Binding-site contacts:
Ligand atom C6 contacts residue SER803 of chain 1.C at 4.2 Å.
Ligand atom C3 contacts residue ASN801 of chain 1.C at 3.8 Å.
Ligand atom O5 contacts residue SER803 of chain 1.C at 3.4 Å (h-bond).
Ligand atom O7 contacts residue ASN801 of chain 1.C at 3.1 Å (h-bond).
Ligand atom N2 contacts residue ASN801 of chain 1.C at 2.9 Å (h-bond).
Ligand atom C5 contacts residue SER803 of chain 1.C at 3.4 Å.
Ligand atom C7 contacts residue ASN801 of chain 1.C at 3.2 Å.
Ligand atom O6 contacts residue GLN804 of chain 1.C at 2.7 Å (h-bond).
Ligand atom C6 contacts residue GLN804 of chain 1.C at 4.0 Å.
Ligand atom O5 contacts residue ASN801 of chain 1.C at 2.4 Å (h-bond).
Ligand atom C1 contacts residue ASN801 of chain 1.C at 1.4 Å.
Ligand atom O6 contacts residue SER803 of chain 1.C at 4.0 Å.
Ligand atom C5 contacts residue ASN801 of chain 1.C at 3.7 Å.
Ligand atom C8 contacts residue ASN801 of chain 1.C at 4.4 Å.
Ligand atom C1 contacts residue SER803 of chain 1.C at 3.3 Å.
Ligand atom C4 contacts residue ASN801 of chain 1.C at 4.2 Å.
Ligand atom C2 contacts residue ASN801 of chain 1.C at 2.5 Å.

Sequence of chain 1.C:
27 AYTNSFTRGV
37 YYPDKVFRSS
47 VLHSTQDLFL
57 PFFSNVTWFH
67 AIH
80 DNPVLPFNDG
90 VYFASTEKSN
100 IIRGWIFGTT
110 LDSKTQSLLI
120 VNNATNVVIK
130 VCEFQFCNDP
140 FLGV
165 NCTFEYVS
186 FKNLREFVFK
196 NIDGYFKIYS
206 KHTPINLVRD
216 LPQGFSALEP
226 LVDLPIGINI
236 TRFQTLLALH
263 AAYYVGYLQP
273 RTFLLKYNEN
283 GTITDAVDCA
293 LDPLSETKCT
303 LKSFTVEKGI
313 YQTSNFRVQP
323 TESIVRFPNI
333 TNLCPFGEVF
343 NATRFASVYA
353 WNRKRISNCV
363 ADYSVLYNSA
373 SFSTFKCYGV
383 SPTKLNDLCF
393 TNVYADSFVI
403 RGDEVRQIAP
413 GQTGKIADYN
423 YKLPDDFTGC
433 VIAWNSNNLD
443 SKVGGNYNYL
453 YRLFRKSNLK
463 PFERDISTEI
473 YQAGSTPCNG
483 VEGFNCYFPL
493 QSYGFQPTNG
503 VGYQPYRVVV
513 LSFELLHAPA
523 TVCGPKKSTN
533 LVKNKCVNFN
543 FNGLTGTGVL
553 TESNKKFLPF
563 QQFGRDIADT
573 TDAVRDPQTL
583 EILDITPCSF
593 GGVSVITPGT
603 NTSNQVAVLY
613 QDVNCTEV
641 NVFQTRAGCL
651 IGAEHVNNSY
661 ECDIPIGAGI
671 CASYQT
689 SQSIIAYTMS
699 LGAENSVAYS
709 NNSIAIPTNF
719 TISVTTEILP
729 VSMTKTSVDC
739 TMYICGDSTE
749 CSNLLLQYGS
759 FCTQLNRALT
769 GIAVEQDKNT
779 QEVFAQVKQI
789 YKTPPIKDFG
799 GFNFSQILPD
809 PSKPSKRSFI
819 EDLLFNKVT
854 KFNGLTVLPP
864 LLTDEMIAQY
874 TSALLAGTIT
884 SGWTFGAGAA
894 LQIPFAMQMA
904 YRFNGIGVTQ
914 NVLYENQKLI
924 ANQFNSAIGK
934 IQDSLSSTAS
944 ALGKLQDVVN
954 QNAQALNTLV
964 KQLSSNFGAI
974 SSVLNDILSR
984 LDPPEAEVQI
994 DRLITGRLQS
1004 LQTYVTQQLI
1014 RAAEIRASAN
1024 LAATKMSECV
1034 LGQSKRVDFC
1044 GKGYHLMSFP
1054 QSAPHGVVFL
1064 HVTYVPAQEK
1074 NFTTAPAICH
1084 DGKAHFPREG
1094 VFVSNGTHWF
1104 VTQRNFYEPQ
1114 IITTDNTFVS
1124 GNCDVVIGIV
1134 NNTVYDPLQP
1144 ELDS

This protein binds this small molecule.
Small molecule (SMILES): CC(=O)N[C@H]1[C@H](O[C@H]2[C@H](O)[C@@H](NC(C)=O)CO[C@@H]2CO)O[C@H](CO)[C@@H](O)[C@@H]1O